A protein and the small-molecule ligand that binds it are described below.
Small molecule (SMILES): Nc1ncnc2c1ncn2[C@@H]1O[C@H](COP(=O)(O)O[C@@H]2[C@H](O)[C@@H](COP(=O)(O)OP(=O)(O)OP(=O)(O)O)O[C@H]2n2cnc3c(=O)[nH]cnc32)[C@@H](O)[C@H]1O

Binding-site contacts:
Ligand atom O14 contacts residue SER277 of chain 1.B at 2.8 Å (h-bond).
Ligand atom O19 contacts residue ASP70 of chain 1.B at 2.9 Å (salt-bridge).
Ligand atom O4 contacts residue LYS207 of chain 1.B at 2.0 Å (salt-bridge).
Ligand atom O8 contacts residue GLU68 of chain 1.B at 3.4 Å (salt-bridge).
Ligand atom C16 contacts residue ARG221 of chain 1.B at 3.3 Å.
Ligand atom P4 contacts residue SER56 of chain 1.B at 3.4 Å.
Ligand atom O10 contacts residue SER277 of chain 1.B at 3.3 Å (h-bond).
Ligand atom O11 contacts residue GLY55 of chain 1.B at 3.2 Å.
Ligand atom O9 contacts residue ASP70 of chain 1.B at 3.4 Å (salt-bridge).
Ligand atom O19 contacts residue ASP164 of chain 1.B at 2.1 Å (salt-bridge).
Ligand atom N4 contacts residue ARG221 of chain 1.B at 2.1 Å (salt-bridge).
Ligand atom O15 contacts residue MG1 of chain 1.K at 2.0 Å.
Ligand atom O16 contacts residue SER56 of chain 1.B at 2.9 Å (h-bond).
Ligand atom C1 contacts residue SER223 of chain 1.B at 3.4 Å.
Ligand atom N2 contacts residue SER223 of chain 1.B at 2.6 Å (h-bond).
Ligand atom O15 contacts residue GLU68 of chain 1.B at 3.0 Å (salt-bridge).
Ligand atom O8 contacts residue ASP70 of chain 1.B at 3.3 Å (salt-bridge).
Ligand atom O11 contacts residue ASP70 of chain 1.B at 3.0 Å (salt-bridge).
Ligand atom O16 contacts residue LYS259 of chain 1.B at 3.0 Å (salt-bridge).
Ligand atom O15 contacts residue SER56 of chain 1.B at 3.4 Å (h-bond).
Ligand atom N2 contacts residue SER225 of chain 1.B at 3.1 Å (h-bond).
Ligand atom N1 contacts residue ARG221 of chain 1.B at 3.3 Å (salt-bridge).
Ligand atom O13 contacts residue MG1 of chain 1.K at 3.4 Å.
Ligand atom N3 contacts residue ILE166 of chain 1.B at 3.3 Å.
Ligand atom C12 contacts residue SER277 of chain 1.B at 3.1 Å.
Ligand atom O11 contacts residue MG1 of chain 1.K at 2.1 Å.
Ligand atom O18 contacts residue ARG221 of chain 1.B at 3.3 Å (salt-bridge).
Ligand atom N1 contacts residue SER223 of chain 1.B at 3.1 Å.
Ligand atom O11 contacts residue SER56 of chain 1.B at 2.7 Å (h-bond).
Ligand atom O10 contacts residue MG1 of chain 1.K at 3.4 Å.
Ligand atom C5 contacts residue ARG221 of chain 1.B at 3.1 Å.
Ligand atom C19 contacts residue ASP164 of chain 1.B at 3.1 Å.
Ligand atom C2 contacts residue SER225 of chain 1.B at 3.1 Å.
Ligand atom N7 contacts residue ARG221 of chain 1.B at 2.8 Å (salt-bridge).
Ligand atom C4 contacts residue ARG221 of chain 1.B at 3.1 Å.
Ligand atom P4 contacts residue MG1 of chain 1.K at 3.3 Å.
Ligand atom C15 contacts residue ARG221 of chain 1.B at 3.4 Å.
Ligand atom O17 contacts residue CYS276 of chain 1.B at 3.4 Å (h-bond).
Ligand atom P3 contacts residue MG1 of chain 1.K at 3.1 Å.
Ligand atom O8 contacts residue MG1 of chain 1.K at 2.9 Å.

Sequence of chain 1.B:
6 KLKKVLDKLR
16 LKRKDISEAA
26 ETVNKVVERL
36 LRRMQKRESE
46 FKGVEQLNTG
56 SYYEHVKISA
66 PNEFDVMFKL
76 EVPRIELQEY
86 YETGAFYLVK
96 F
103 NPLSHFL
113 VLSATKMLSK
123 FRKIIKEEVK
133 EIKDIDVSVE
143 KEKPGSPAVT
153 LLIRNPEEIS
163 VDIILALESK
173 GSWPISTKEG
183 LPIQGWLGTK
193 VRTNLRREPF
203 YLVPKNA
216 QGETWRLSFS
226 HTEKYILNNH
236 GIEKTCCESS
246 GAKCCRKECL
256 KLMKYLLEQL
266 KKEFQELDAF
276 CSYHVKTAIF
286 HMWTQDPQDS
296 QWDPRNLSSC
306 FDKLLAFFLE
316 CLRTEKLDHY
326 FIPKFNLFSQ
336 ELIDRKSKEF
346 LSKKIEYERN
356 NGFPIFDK